A small-molecule ligand and the protein it binds are described below.
Small molecule (SMILES): CC(=O)N[C@@H]1[C@@H](O)[C@H](O)[C@@H](CO)O[C@H]1O

Sequence of chain 1.C:
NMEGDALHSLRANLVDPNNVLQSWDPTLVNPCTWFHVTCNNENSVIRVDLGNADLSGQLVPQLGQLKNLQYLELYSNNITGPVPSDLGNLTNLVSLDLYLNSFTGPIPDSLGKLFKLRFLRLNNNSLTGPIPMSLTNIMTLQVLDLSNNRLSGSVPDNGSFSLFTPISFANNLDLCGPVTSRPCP

Binding-site contacts:
Ligand atom C6 contacts residue THR136 of chain 1.C at 3.2 Å.
Ligand atom C2 contacts residue ASN158 of chain 1.C at 2.7 Å.
Ligand atom O6 contacts residue ASN137 of chain 1.C at 4.2 Å.
Ligand atom C5 contacts residue ASN158 of chain 1.C at 3.5 Å.
Ligand atom C2 contacts residue MET133 of chain 1.C at 4.1 Å (hydrophobic).
Ligand atom C4 contacts residue ASN158 of chain 1.C at 4.2 Å.
Ligand atom O6 contacts residue GLY159 of chain 1.C at 4.3 Å.
Ligand atom C7 contacts residue ASN158 of chain 1.C at 3.5 Å.
Ligand atom C3 contacts residue ASN158 of chain 1.C at 3.9 Å.
Ligand atom C5 contacts residue THR136 of chain 1.C at 3.8 Å.
Ligand atom O7 contacts residue ASN158 of chain 1.C at 3.5 Å (h-bond).
Ligand atom O4 contacts residue ASN137 of chain 1.C at 3.9 Å.
Ligand atom O5 contacts residue ASN158 of chain 1.C at 2.1 Å (h-bond).
Ligand atom C6 contacts residue ASN158 of chain 1.C at 4.5 Å.
Ligand atom C8 contacts residue ASN158 of chain 1.C at 4.4 Å.
Ligand atom O6 contacts residue THR136 of chain 1.C at 4.2 Å.
Ligand atom C6 contacts residue ASN137 of chain 1.C at 3.6 Å.
Ligand atom C1 contacts residue ASN158 of chain 1.C at 1.5 Å.
Ligand atom C4 contacts residue THR136 of chain 1.C at 3.9 Å.
Ligand atom O5 contacts residue THR136 of chain 1.C at 3.7 Å.
Ligand atom N2 contacts residue ASN158 of chain 1.C at 3.4 Å (h-bond).